Binding-site contacts:
Ligand atom C7 contacts residue ASN25 of chain 1.C at 3.7 Å.
Ligand atom C4 contacts residue ASN25 of chain 1.C at 4.3 Å.
Ligand atom C5 contacts residue ASN25 of chain 1.C at 3.7 Å.
Ligand atom C1 contacts residue ASN25 of chain 1.C at 1.4 Å.
Ligand atom C2 contacts residue ASN25 of chain 1.C at 2.5 Å.
Ligand atom C3 contacts residue ASN25 of chain 1.C at 3.8 Å.
Ligand atom O5 contacts residue ASN25 of chain 1.C at 2.4 Å (h-bond).
Ligand atom N2 contacts residue ASN25 of chain 1.C at 2.9 Å (h-bond).
Ligand atom O7 contacts residue ASN25 of chain 1.C at 4.1 Å.

A protein and the small-molecule ligand that binds it are described below.
Small molecule (SMILES): CC(=O)N[C@@H]1[C@@H](O)[C@H](O)[C@@H](CO)O[C@H]1O

Sequence of chain 1.C:
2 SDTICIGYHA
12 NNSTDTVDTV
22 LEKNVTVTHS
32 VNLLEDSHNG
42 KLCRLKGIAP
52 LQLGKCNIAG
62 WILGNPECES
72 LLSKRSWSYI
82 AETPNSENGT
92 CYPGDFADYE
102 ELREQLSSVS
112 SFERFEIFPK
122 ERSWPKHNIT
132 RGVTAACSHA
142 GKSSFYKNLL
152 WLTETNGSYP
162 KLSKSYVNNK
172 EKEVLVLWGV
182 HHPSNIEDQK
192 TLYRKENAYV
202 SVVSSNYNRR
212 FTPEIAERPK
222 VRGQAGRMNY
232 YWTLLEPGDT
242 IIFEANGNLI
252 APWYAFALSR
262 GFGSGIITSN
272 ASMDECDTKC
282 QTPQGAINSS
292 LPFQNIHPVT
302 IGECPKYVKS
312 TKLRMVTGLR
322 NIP